Binding-site contacts:
Ligand atom C8 contacts residue SER271 of chain 1.A at 3.5 Å.
Ligand atom C1 contacts residue SER271 of chain 1.A at 4.4 Å.
Ligand atom N2 contacts residue SER271 of chain 1.A at 3.4 Å (h-bond).
Ligand atom N2 contacts residue ASN420 of chain 1.A at 2.9 Å (h-bond).
Ligand atom O5 contacts residue ASN420 of chain 1.A at 2.4 Å (h-bond).
Ligand atom C6 contacts residue NAG1 of chain 1.W at 3.4 Å.
Ligand atom C7 contacts residue SER271 of chain 1.A at 4.0 Å.
Ligand atom C7 contacts residue ASN420 of chain 1.A at 3.9 Å.
Ligand atom C6 contacts residue ASN242 of chain 1.A at 3.7 Å.
Ligand atom C5 contacts residue ASN242 of chain 1.A at 4.1 Å.
Ligand atom O6 contacts residue NAG1 of chain 1.W at 3.4 Å (h-bond).
Ligand atom O6 contacts residue ASN242 of chain 1.A at 4.4 Å.
Ligand atom O7 contacts residue ASN420 of chain 1.A at 4.5 Å.
Ligand atom C3 contacts residue ASN420 of chain 1.A at 3.8 Å.
Ligand atom C2 contacts residue ASN420 of chain 1.A at 2.4 Å.
Ligand atom C4 contacts residue ASN420 of chain 1.A at 4.2 Å.
Ligand atom C5 contacts residue ASN420 of chain 1.A at 3.7 Å.
Ligand atom O6 contacts residue LYS232 of chain 1.A at 4.1 Å.
Ligand atom O5 contacts residue ASN242 of chain 1.A at 4.1 Å.
Ligand atom C1 contacts residue ASN420 of chain 1.A at 1.4 Å.

This small molecule binds to this protein.
Small molecule (SMILES): CC(=O)N[C@@H]1[C@@H](O)[C@H](O)[C@@H](CO)O[C@H]1O

Sequence of chain 1.A:
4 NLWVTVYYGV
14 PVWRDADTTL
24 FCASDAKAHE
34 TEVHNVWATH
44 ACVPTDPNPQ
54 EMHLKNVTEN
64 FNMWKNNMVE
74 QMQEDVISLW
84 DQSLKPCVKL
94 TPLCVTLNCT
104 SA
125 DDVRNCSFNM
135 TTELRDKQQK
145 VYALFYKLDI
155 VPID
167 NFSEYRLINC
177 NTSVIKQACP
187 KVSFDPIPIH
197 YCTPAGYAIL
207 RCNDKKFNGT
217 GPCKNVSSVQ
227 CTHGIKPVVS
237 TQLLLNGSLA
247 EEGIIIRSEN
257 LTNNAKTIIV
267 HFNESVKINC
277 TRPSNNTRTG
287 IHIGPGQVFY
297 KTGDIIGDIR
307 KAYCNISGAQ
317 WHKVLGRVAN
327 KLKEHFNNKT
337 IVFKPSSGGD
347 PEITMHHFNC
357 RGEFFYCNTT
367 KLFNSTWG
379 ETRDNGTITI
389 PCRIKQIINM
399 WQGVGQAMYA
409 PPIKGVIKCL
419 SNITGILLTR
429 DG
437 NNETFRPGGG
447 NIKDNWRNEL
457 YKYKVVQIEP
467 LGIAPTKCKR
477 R